The small molecule below binds the protein below.
Small molecule (SMILES): CC(=O)N[C@@H]1[C@@H](O)[C@H](O)[C@@H](CO)O[C@H]1O

Binding-site contacts:
Ligand atom C1 contacts residue SER156 of chain 2.A at 4.3 Å.
Ligand atom C7 contacts residue ASN154 of chain 2.A at 3.5 Å.
Ligand atom O7 contacts residue ASN154 of chain 2.A at 3.8 Å.
Ligand atom C1 contacts residue ASN154 of chain 2.A at 1.4 Å.
Ligand atom N2 contacts residue ASN154 of chain 2.A at 2.9 Å (h-bond).
Ligand atom C5 contacts residue ASN154 of chain 2.A at 3.7 Å.
Ligand atom O5 contacts residue ASN154 of chain 2.A at 2.4 Å (h-bond).
Ligand atom C3 contacts residue ASN154 of chain 2.A at 3.8 Å.
Ligand atom C8 contacts residue ASN154 of chain 2.A at 4.2 Å.
Ligand atom C4 contacts residue ASN154 of chain 2.A at 4.2 Å.
Ligand atom C2 contacts residue ASN154 of chain 2.A at 2.5 Å.

Sequence of chain 2.A:
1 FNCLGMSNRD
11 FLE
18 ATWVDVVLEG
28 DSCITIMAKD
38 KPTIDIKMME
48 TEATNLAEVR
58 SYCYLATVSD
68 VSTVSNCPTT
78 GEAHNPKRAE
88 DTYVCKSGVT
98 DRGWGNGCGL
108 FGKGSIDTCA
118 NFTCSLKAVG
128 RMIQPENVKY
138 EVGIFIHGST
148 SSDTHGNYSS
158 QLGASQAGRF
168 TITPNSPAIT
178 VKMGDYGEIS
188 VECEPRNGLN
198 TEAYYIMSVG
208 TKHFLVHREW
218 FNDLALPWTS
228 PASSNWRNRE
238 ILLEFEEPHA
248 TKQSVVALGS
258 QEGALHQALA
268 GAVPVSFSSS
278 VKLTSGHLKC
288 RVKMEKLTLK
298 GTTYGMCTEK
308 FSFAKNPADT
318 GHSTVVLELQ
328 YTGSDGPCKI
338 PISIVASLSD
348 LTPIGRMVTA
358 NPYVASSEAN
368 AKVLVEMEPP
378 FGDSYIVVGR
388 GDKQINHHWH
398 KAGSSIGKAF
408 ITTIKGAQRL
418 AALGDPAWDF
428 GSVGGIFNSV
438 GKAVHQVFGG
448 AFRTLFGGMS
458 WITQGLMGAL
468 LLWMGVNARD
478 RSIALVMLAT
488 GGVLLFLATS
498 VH